A protein and the small-molecule ligand that binds it are described below.
Small molecule (SMILES): CO/C=C(/C(=O)OC)c1ccccc1/C=C/c1ccccc1

Binding-site contacts:
Ligand atom C4 contacts residue GLY142 of chain 2.C at 3.7 Å.
Ligand atom C7 contacts residue ILE146 of chain 2.C at 3.7 Å (hydrophobic).
Ligand atom C5 contacts residue GLU271 of chain 2.C at 3.7 Å.
Ligand atom C9 contacts residue ILE268 of chain 2.C at 3.5 Å (hydrophobic).
Ligand atom C8 contacts residue ILE146 of chain 2.C at 3.6 Å (hydrophobic).
Ligand atom C7 contacts residue PRO270 of chain 2.C at 3.9 Å (hydrophobic).
Ligand atom C14 contacts residue PHE274 of chain 2.C at 3.5 Å (hydrophobic).
Ligand atom C10 contacts residue ILE268 of chain 2.C at 3.8 Å (hydrophobic).
Ligand atom C10 contacts residue GLY142 of chain 2.C at 3.6 Å.
Ligand atom C12 contacts residue ILE146 of chain 2.C at 3.3 Å (hydrophobic).
Ligand atom C1 contacts residue PHE274 of chain 2.C at 3.9 Å (hydrophobic).
Ligand atom C10 contacts residue PRO270 of chain 2.C at 3.5 Å (hydrophobic).
Ligand atom C13 contacts residue PHE274 of chain 2.C at 3.6 Å (hydrophobic).
Ligand atom C18 contacts residue LEU294 of chain 2.C at 3.6 Å (hydrophobic).
Ligand atom C14 contacts residue ILE146 of chain 2.C at 3.9 Å (hydrophobic).
Ligand atom O2 contacts residue ALA143 of chain 2.C at 3.6 Å (h-bond).
Ligand atom C13 contacts residue ILE146 of chain 2.C at 3.6 Å (hydrophobic).
Ligand atom C3 contacts residue PHE128 of chain 2.C at 3.9 Å (hydrophobic).
Ligand atom C4 contacts residue ALA143 of chain 2.C at 3.3 Å (hydrophobic).
Ligand atom C16 contacts residue PHE274 of chain 2.C at 3.6 Å (hydrophobic).
Ligand atom C5 contacts residue TYR131 of chain 2.C at 3.6 Å (hydrophobic).
Ligand atom O3 contacts residue PRO270 of chain 2.C at 3.8 Å.
Ligand atom C11 contacts residue GLY142 of chain 2.C at 3.6 Å.
Ligand atom C5 contacts residue TYR273 of chain 2.C at 3.3 Å (hydrophobic).
Ligand atom O1 contacts residue PHE274 of chain 2.C at 3.4 Å.
Ligand atom O1 contacts residue TYR131 of chain 2.C at 3.4 Å.
Ligand atom C8 contacts residue PRO270 of chain 2.C at 3.5 Å (hydrophobic).
Ligand atom C9 contacts residue PRO270 of chain 2.C at 3.5 Å (hydrophobic).
Ligand atom C5 contacts residue PHE274 of chain 2.C at 3.5 Å (hydrophobic).
Ligand atom C1 contacts residue TYR131 of chain 2.C at 3.8 Å (hydrophobic).
Ligand atom C11 contacts residue PRO270 of chain 2.C at 3.7 Å (hydrophobic).
Ligand atom C3 contacts residue TYR131 of chain 2.C at 3.7 Å (hydrophobic).
Ligand atom C19 contacts residue PHE274 of chain 2.C at 3.7 Å (hydrophobic).
Ligand atom C15 contacts residue PHE274 of chain 2.C at 3.5 Å (hydrophobic).
Ligand atom C4 contacts residue PHE128 of chain 2.C at 3.5 Å (hydrophobic).
Ligand atom O2 contacts residue GLY142 of chain 2.C at 3.4 Å.
Ligand atom C10 contacts residue LYS269 of chain 2.C at 3.6 Å.
Ligand atom C4 contacts residue SER139 of chain 2.C at 3.8 Å.
Ligand atom C4 contacts residue VAL132 of chain 2.C at 3.4 Å (hydrophobic).
Ligand atom O3 contacts residue GLU271 of chain 2.C at 2.9 Å (salt-bridge).

Sequence of chain 2.C:
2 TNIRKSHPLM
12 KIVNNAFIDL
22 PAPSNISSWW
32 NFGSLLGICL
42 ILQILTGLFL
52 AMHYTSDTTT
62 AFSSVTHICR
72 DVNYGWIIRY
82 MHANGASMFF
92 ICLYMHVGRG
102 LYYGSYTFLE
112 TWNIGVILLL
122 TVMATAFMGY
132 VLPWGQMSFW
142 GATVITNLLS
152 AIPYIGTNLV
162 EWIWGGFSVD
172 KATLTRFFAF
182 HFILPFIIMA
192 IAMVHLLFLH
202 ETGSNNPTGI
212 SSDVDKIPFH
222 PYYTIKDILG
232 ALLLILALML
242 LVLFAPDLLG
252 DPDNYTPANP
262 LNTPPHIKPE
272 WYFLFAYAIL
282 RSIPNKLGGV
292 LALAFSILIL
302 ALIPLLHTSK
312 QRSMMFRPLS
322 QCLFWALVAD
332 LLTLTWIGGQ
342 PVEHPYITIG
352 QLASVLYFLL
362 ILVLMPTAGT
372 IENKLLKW